Sequence of chain 1.E:
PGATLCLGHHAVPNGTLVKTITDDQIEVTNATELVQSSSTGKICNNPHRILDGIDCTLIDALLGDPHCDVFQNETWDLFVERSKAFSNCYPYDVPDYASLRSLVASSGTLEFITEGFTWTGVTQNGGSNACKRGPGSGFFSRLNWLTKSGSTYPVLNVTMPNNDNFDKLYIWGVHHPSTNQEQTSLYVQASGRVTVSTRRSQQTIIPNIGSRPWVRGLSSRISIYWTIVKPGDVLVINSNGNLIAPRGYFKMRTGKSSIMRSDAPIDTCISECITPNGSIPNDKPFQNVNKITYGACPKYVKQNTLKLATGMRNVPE

Sequence of chain 1.C:
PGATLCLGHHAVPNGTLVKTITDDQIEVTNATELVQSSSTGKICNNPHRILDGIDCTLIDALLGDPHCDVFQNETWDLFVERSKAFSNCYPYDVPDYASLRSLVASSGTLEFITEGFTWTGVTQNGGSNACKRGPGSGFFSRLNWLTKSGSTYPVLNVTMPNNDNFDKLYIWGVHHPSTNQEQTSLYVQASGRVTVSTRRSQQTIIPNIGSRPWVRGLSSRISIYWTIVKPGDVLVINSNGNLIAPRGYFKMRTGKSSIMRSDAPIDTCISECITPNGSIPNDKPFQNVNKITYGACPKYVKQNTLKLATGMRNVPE

Binding-site contacts:
Ligand atom N2 contacts residue SER211 of chain 1.E at 3.0 Å (h-bond).
Ligand atom C8 contacts residue THR159 of chain 1.C at 3.7 Å.
Ligand atom C3 contacts residue TRP214 of chain 1.E at 4.3 Å (hydrophobic).
Ligand atom N2 contacts residue ASN157 of chain 1.C at 3.1 Å (h-bond).
Ligand atom O7 contacts residue ASN157 of chain 1.C at 3.3 Å (h-bond).
Ligand atom C8 contacts residue VAL234 of chain 1.C at 3.7 Å (hydrophobic).
Ligand atom C5 contacts residue ASN157 of chain 1.C at 3.5 Å.
Ligand atom C7 contacts residue ASN157 of chain 1.C at 3.4 Å.
Ligand atom C6 contacts residue TRP214 of chain 1.E at 4.4 Å (hydrophobic).
Ligand atom C6 contacts residue THR159 of chain 1.C at 2.9 Å.
Ligand atom O5 contacts residue TRP214 of chain 1.E at 4.4 Å.
Ligand atom O7 contacts residue PRO213 of chain 1.E at 3.3 Å.
Ligand atom C2 contacts residue TRP214 of chain 1.E at 3.9 Å (hydrophobic).
Ligand atom O5 contacts residue ASN157 of chain 1.C at 2.2 Å (h-bond).
Ligand atom C5 contacts residue TRP214 of chain 1.E at 4.5 Å (hydrophobic).
Ligand atom C5 contacts residue TRP214 of chain 1.E at 4.2 Å (hydrophobic).
Ligand atom O5 contacts residue THR159 of chain 1.C at 4.3 Å.
Ligand atom C3 contacts residue ASN157 of chain 1.C at 3.9 Å.
Ligand atom C7 contacts residue SER211 of chain 1.E at 3.6 Å.
Ligand atom O7 contacts residue ARG212 of chain 1.E at 4.2 Å.
Ligand atom C8 contacts residue PRO213 of chain 1.E at 4.3 Å (hydrophobic).
Ligand atom C8 contacts residue THR179 of chain 1.E at 4.3 Å.
Ligand atom C1 contacts residue ASN157 of chain 1.C at 1.4 Å.
Ligand atom N2 contacts residue TRP214 of chain 1.E at 4.4 Å.
Ligand atom C1 contacts residue TRP214 of chain 1.E at 4.2 Å (hydrophobic).
Ligand atom O7 contacts residue TRP214 of chain 1.E at 2.8 Å (h-bond).
Ligand atom C3 contacts residue SER211 of chain 1.E at 4.4 Å.
Ligand atom C7 contacts residue PRO213 of chain 1.E at 4.2 Å (hydrophobic).
Ligand atom C4 contacts residue TRP214 of chain 1.E at 3.9 Å (hydrophobic).
Ligand atom O3 contacts residue TRP214 of chain 1.E at 3.9 Å.
Ligand atom C2 contacts residue SER211 of chain 1.E at 3.9 Å.
Ligand atom C7 contacts residue TRP214 of chain 1.E at 3.8 Å (hydrophobic).
Ligand atom C1 contacts residue SER211 of chain 1.E at 3.9 Å.
Ligand atom O6 contacts residue TRP214 of chain 1.E at 4.2 Å.
Ligand atom C5 contacts residue THR159 of chain 1.C at 4.2 Å.
Ligand atom C2 contacts residue ASN157 of chain 1.C at 2.5 Å.
Ligand atom O6 contacts residue THR159 of chain 1.C at 3.1 Å (h-bond).
Ligand atom C4 contacts residue ASN157 of chain 1.C at 4.2 Å.
Ligand atom C8 contacts residue VAL236 of chain 1.C at 4.3 Å (hydrophobic).
Ligand atom C8 contacts residue SER211 of chain 1.E at 3.5 Å.

A small-molecule ligand and the protein it binds are described below.
Small molecule (SMILES): CC(=O)N[C@H]1[C@H](O[C@H]2[C@H](O)[C@@H](NC(C)=O)CO[C@@H]2CO)O[C@H](CO)[C@@H](O[C@@H]2O[C@H](CO[C@H]3O[C@H](CO)[C@@H](O)[C@H](O)[C@@H]3O)[C@@H](O)[C@H](O)[C@@H]2O)[C@@H]1O